Binding-site contacts:
Ligand atom N14 contacts residue LEU138 of chain 1.B at 3.5 Å.
Ligand atom O19 contacts residue GLU193 of chain 1.B at 2.9 Å (salt-bridge).
Ligand atom C02 contacts residue THR91 of chain 1.B at 3.4 Å.
Ligand atom C01 contacts residue SER142 of chain 1.B at 3.4 Å.
Ligand atom O16 contacts residue THR91 of chain 1.B at 2.7 Å (h-bond).
Ligand atom C02 contacts residue PRO89 of chain 1.B at 4.0 Å (hydrophobic).
Ligand atom O16 contacts residue TYR61 of chain 1.B at 3.5 Å.
Ligand atom NP3 contacts residue THR91 of chain 1.B at 2.9 Å (h-bond).
Ligand atom N15 contacts residue THR143 of chain 1.B at 2.8 Å (h-bond).
Ligand atom C02 contacts residue SER142 of chain 1.B at 3.4 Å.
Ligand atom C01 contacts residue ARG96 of chain 1.B at 3.4 Å.
Ligand atom O18 contacts residue SER142 of chain 1.B at 3.2 Å (h-bond).
Ligand atom C03 contacts residue LEU138 of chain 1.B at 4.0 Å (hydrophobic).
Ligand atom O16 contacts residue LEU90 of chain 1.B at 3.4 Å.
Ligand atom NP3 contacts residue GLU193 of chain 1.B at 2.8 Å (salt-bridge).
Ligand atom C01 contacts residue TYR61 of chain 1.B at 3.5 Å (hydrophobic).
Ligand atom C02 contacts residue GLU193 of chain 1.B at 3.3 Å.
Ligand atom O19 contacts residue LEU192 of chain 1.B at 3.5 Å.
Ligand atom N14 contacts residue GLU193 of chain 1.B at 4.0 Å.
Ligand atom O17 contacts residue TYR61 of chain 1.B at 3.5 Å.
Ligand atom O17 contacts residue SER142 of chain 1.B at 2.9 Å (h-bond).
Ligand atom O18 contacts residue GLY141 of chain 1.B at 3.3 Å.
Ligand atom O17 contacts residue GLY141 of chain 1.B at 3.4 Å.
Ligand atom N15 contacts residue GLU193 of chain 1.B at 3.8 Å.
Ligand atom O16 contacts residue ARG96 of chain 1.B at 2.9 Å (salt-bridge).
Ligand atom C04 contacts residue LEU138 of chain 1.B at 3.8 Å (hydrophobic).
Ligand atom O18 contacts residue THR143 of chain 1.B at 3.1 Å (h-bond).
Ligand atom C03 contacts residue TYR61 of chain 1.B at 3.5 Å (hydrophobic).
Ligand atom O20 contacts residue GLU193 of chain 1.B at 3.3 Å (salt-bridge).
Ligand atom O16 contacts residue PRO89 of chain 1.B at 3.5 Å (h-bond).
Ligand atom C05 contacts residue THR143 of chain 1.B at 3.9 Å.
Ligand atom C05 contacts residue GLU193 of chain 1.B at 3.4 Å.
Ligand atom C02 contacts residue TYR61 of chain 1.B at 3.9 Å (hydrophobic).
Ligand atom NP3 contacts residue TYR220 of chain 1.B at 3.6 Å.
Ligand atom NP3 contacts residue PRO89 of chain 1.B at 2.7 Å (h-bond).
Ligand atom NP3 contacts residue TYR61 of chain 1.B at 3.9 Å.
Ligand atom O20 contacts residue MET196 of chain 1.B at 3.6 Å.
Ligand atom C04 contacts residue THR143 of chain 1.B at 3.4 Å.
Ligand atom C01 contacts residue THR91 of chain 1.B at 3.5 Å.
Ligand atom O17 contacts residue ARG96 of chain 1.B at 2.9 Å (salt-bridge).

Sequence of chain 1.B:
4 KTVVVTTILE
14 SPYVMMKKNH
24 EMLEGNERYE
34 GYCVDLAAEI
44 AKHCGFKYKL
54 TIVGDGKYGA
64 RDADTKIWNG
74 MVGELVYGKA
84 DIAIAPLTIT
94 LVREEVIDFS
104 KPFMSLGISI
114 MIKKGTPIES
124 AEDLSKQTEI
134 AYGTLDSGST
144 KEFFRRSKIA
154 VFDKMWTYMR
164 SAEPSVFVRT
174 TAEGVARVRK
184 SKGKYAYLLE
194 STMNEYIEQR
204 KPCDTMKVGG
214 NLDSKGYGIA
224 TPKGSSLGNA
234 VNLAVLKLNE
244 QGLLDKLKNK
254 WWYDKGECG

This protein binds this small molecule.
Small molecule (SMILES): N[C@@H](Cn1oc(=O)[nH]c1=O)C(=O)O